Binding-site contacts:
Ligand atom O7 contacts residue ASN331 of chain 1.A at 3.1 Å (h-bond).
Ligand atom C7 contacts residue SER332 of chain 1.A at 3.7 Å.
Ligand atom C5 contacts residue ASN331 of chain 1.A at 3.6 Å.
Ligand atom C7 contacts residue NAG1 of chain 1.J at 4.4 Å.
Ligand atom O7 contacts residue ASN354 of chain 1.A at 3.1 Å (h-bond).
Ligand atom C8 contacts residue THR340 of chain 1.A at 4.0 Å.
Ligand atom C1 contacts residue SER332 of chain 1.A at 4.2 Å.
Ligand atom O5 contacts residue ASN331 of chain 1.A at 2.3 Å (h-bond).
Ligand atom C4 contacts residue NAG1 of chain 1.J at 4.0 Å.
Ligand atom O7 contacts residue SER332 of chain 1.A at 4.4 Å.
Ligand atom C2 contacts residue ASN331 of chain 1.A at 2.4 Å.
Ligand atom C7 contacts residue ASN331 of chain 1.A at 3.2 Å.
Ligand atom C7 contacts residue ASN354 of chain 1.A at 4.3 Å.
Ligand atom C4 contacts residue ASN331 of chain 1.A at 4.2 Å.
Ligand atom O7 contacts residue NAG1 of chain 1.J at 3.9 Å.
Ligand atom C3 contacts residue NAG1 of chain 1.J at 4.5 Å.
Ligand atom O7 contacts residue SER356 of chain 1.A at 3.0 Å (h-bond).
Ligand atom C8 contacts residue ASN331 of chain 1.A at 4.4 Å.
Ligand atom O3 contacts residue NAG1 of chain 1.J at 3.6 Å (h-bond).
Ligand atom C3 contacts residue ASN331 of chain 1.A at 3.8 Å.
Ligand atom C8 contacts residue SER332 of chain 1.A at 3.5 Å.
Ligand atom C7 contacts residue SER356 of chain 1.A at 4.1 Å.
Ligand atom C2 contacts residue SER356 of chain 1.A at 4.4 Å.
Ligand atom C1 contacts residue SER356 of chain 1.A at 4.3 Å.
Ligand atom O4 contacts residue NAG2 of chain 1.J at 4.5 Å.
Ligand atom N2 contacts residue ASN331 of chain 1.A at 2.9 Å (h-bond).
Ligand atom C2 contacts residue NAG1 of chain 1.J at 4.4 Å.
Ligand atom N2 contacts residue SER332 of chain 1.A at 3.7 Å.
Ligand atom C1 contacts residue ASN331 of chain 1.A at 1.4 Å.

The small molecule below binds the protein below.
Small molecule (SMILES): CC(=O)N[C@@H]1[C@@H](O)[C@H](O)[C@@H](CO)O[C@H]1O

Sequence of chain 1.A:
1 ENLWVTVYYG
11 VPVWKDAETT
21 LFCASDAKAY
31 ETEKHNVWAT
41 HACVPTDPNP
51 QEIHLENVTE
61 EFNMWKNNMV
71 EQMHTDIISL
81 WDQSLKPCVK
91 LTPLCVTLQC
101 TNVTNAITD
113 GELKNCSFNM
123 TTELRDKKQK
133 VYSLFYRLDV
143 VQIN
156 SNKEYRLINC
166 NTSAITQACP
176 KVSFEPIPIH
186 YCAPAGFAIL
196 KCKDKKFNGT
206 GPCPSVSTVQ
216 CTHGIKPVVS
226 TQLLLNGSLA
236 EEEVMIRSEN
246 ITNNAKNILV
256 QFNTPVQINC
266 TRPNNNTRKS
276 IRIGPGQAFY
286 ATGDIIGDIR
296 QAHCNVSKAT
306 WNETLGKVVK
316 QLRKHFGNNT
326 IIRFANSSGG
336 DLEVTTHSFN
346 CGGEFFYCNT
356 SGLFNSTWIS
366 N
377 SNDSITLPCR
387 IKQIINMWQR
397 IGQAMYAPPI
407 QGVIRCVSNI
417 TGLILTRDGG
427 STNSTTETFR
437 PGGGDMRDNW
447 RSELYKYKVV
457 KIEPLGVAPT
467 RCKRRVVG